Sequence of chain 1.C:
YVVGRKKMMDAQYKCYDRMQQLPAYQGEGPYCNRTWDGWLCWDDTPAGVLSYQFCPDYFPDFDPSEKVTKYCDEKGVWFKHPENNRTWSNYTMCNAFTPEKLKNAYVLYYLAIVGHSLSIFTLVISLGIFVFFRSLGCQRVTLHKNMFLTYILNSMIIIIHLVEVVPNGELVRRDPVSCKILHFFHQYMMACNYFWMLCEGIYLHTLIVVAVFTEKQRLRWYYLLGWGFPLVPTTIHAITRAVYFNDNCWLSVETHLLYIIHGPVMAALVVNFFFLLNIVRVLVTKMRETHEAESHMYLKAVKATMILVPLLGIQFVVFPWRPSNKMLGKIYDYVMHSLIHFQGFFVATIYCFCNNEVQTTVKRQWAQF

This small molecule binds to this protein.
Small molecule (SMILES): CC(=O)N[C@@H]1[C@@H](O)[C@H](O)[C@@H](CO)O[C@H]1O

Binding-site contacts:
Ligand atom O7 contacts residue ASN81 of chain 1.C at 3.8 Å.
Ligand atom C1 contacts residue ASN81 of chain 1.C at 1.4 Å.
Ligand atom C3 contacts residue ASN81 of chain 1.C at 3.8 Å.
Ligand atom C7 contacts residue ASN81 of chain 1.C at 3.6 Å.
Ligand atom C4 contacts residue ASN81 of chain 1.C at 4.2 Å.
Ligand atom N2 contacts residue ASN81 of chain 1.C at 2.9 Å (h-bond).
Ligand atom C8 contacts residue GLY124 of chain 1.C at 4.1 Å.
Ligand atom C2 contacts residue ASN81 of chain 1.C at 2.5 Å.
Ligand atom O5 contacts residue ASN81 of chain 1.C at 2.4 Å (h-bond).
Ligand atom C5 contacts residue ASN81 of chain 1.C at 3.7 Å.